Sequence of chain 1.D:
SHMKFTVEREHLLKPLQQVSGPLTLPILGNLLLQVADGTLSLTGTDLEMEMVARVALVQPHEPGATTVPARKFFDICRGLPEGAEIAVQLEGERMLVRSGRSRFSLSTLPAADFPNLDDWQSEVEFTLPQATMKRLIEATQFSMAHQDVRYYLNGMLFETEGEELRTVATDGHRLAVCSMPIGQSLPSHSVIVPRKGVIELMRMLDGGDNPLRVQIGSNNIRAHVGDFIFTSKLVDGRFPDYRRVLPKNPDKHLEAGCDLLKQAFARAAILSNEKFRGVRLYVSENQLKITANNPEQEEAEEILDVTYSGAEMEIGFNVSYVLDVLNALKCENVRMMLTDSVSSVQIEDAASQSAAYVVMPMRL

Binding-site contacts:
Ligand atom C contacts residue ARG385 of chain 1.D at 3.7 Å.
Ligand atom CB contacts residue GLY194 of chain 1.D at 3.5 Å.
Ligand atom CB contacts residue MET382 of chain 1.D at 3.5 Å (hydrophobic).
Ligand atom CA contacts residue PRO383 of chain 1.D at 3.7 Å (hydrophobic).
Ligand atom CD2 contacts residue VAL267 of chain 1.D at 3.7 Å (hydrophobic).
Ligand atom CA contacts residue GLY194 of chain 1.D at 3.6 Å.
Ligand atom N contacts residue GLY194 of chain 1.D at 2.9 Å (h-bond).
Ligand atom OXT contacts residue ARG385 of chain 1.D at 2.7 Å (salt-bridge).
Ligand atom CD1 contacts residue PRO383 of chain 1.D at 3.4 Å (hydrophobic).
Ligand atom CB contacts residue PRO383 of chain 1.D at 3.2 Å (hydrophobic).
Ligand atom CZ contacts residue ARG385 of chain 1.D at 3.6 Å.
Ligand atom CD2 contacts residue VAL380 of chain 1.D at 3.8 Å (hydrophobic).
Ligand atom CE2 contacts residue PRO262 of chain 1.D at 3.6 Å (hydrophobic).
Ligand atom C4 contacts residue ARG385 of chain 1.D at 3.7 Å.
Ligand atom NE2 contacts residue PRO383 of chain 1.D at 3.3 Å (h-bond).
Ligand atom CZ contacts residue THR192 of chain 1.D at 3.7 Å.
Ligand atom O7 contacts residue ARG385 of chain 1.D at 3.8 Å.
Ligand atom O contacts residue MET382 of chain 1.D at 3.7 Å.
Ligand atom OD1 contacts residue HIS195 of chain 1.D at 3.6 Å.
Ligand atom C2 contacts residue ARG385 of chain 1.D at 3.6 Å.
Ligand atom O contacts residue MET382 of chain 1.D at 3.5 Å.
Ligand atom C contacts residue MET382 of chain 1.D at 3.6 Å (hydrophobic).
Ligand atom OE1 contacts residue TYR343 of chain 1.D at 3.4 Å.
Ligand atom C5 contacts residue ARG385 of chain 1.D at 3.5 Å.
Ligand atom C3 contacts residue ARG385 of chain 1.D at 3.6 Å.
Ligand atom NE2 contacts residue MET382 of chain 1.D at 3.0 Å (h-bond).
Ligand atom CE1 contacts residue PRO262 of chain 1.D at 3.6 Å (hydrophobic).
Ligand atom CE1 contacts residue VAL364 of chain 1.D at 3.7 Å (hydrophobic).
Ligand atom CG contacts residue HIS195 of chain 1.D at 3.7 Å.
Ligand atom C contacts residue MET384 of chain 1.D at 3.7 Å (hydrophobic).
Ligand atom OXT contacts residue MET384 of chain 1.D at 3.1 Å.
Ligand atom C contacts residue GLY194 of chain 1.D at 3.7 Å.
Ligand atom N contacts residue PRO383 of chain 1.D at 3.1 Å (h-bond).
Ligand atom C6 contacts residue ARG385 of chain 1.D at 3.6 Å.
Ligand atom CZ contacts residue GLY194 of chain 1.D at 3.6 Å.
Ligand atom OE1 contacts residue MET384 of chain 1.D at 3.6 Å.
Ligand atom CG contacts residue HIS195 of chain 1.D at 3.5 Å.
Ligand atom CZ contacts residue PRO262 of chain 1.D at 3.2 Å (hydrophobic).
Ligand atom O contacts residue HIS195 of chain 1.D at 3.6 Å.
Ligand atom CE2 contacts residue THR192 of chain 1.D at 3.6 Å.

A small-molecule ligand and the protein it binds are described below.
Small molecule (SMILES): COc1ccc(NC(=O)N[C@@H](CCC(N)=O)C(=O)N[C@@H](CC2CCCCC2)C(=O)N[C@@H](CC(=O)O)C(=O)N[C@@H](CC(C)C)C(=O)N[C@@H](Cc2ccccc2)C(=O)O)cc1